Binding-site contacts:
Ligand atom C23 contacts residue MET447 of chain 1.A at 3.4 Å (hydrophobic).
Ligand atom C27 contacts residue MET447 of chain 1.A at 3.3 Å (hydrophobic).
Ligand atom CL contacts residue PHE425 of chain 1.A at 3.6 Å.
Ligand atom C33 contacts residue ARG460 of chain 1.A at 3.5 Å.
Ligand atom C18 contacts residue HIS421 of chain 1.A at 3.8 Å.
Ligand atom C28 contacts residue MET447 of chain 1.A at 3.7 Å (hydrophobic).
Ligand atom C31 contacts residue ARG460 of chain 1.A at 3.7 Å.
Ligand atom C24 contacts residue LEU487 of chain 1.A at 3.9 Å (hydrophobic).
Ligand atom CL2 contacts residue PHE443 of chain 1.A at 3.3 Å.
Ligand atom C30 contacts residue ARG460 of chain 1.A at 3.6 Å.
Ligand atom C22 contacts residue MET447 of chain 1.A at 3.6 Å (hydrophobic).
Ligand atom C29 contacts residue 6AK1 of chain 1.S at 3.6 Å.
Ligand atom C08 contacts residue PHE451 of chain 1.A at 3.9 Å (hydrophobic).
Ligand atom C29 contacts residue VAL446 of chain 1.A at 3.9 Å (hydrophobic).
Ligand atom C03 contacts residue PHE425 of chain 1.A at 3.8 Å (hydrophobic).
Ligand atom C26 contacts residue MET447 of chain 1.A at 3.4 Å (hydrophobic).
Ligand atom N05 contacts residue ARG460 of chain 1.A at 3.5 Å.
Ligand atom C34 contacts residue ARG460 of chain 1.A at 3.8 Å.
Ligand atom C10 contacts residue PHE451 of chain 1.A at 3.9 Å (hydrophobic).
Ligand atom C16 contacts residue ALA424 of chain 1.A at 3.7 Å (hydrophobic).
Ligand atom CL contacts residue MET428 of chain 1.A at 3.2 Å.
Ligand atom C04 contacts residue PHE425 of chain 1.A at 3.5 Å (hydrophobic).
Ligand atom C24 contacts residue GLY468 of chain 1.A at 3.7 Å.
Ligand atom C25 contacts residue MET447 of chain 1.A at 3.3 Å (hydrophobic).
Ligand atom C09 contacts residue PHE451 of chain 1.A at 3.0 Å (hydrophobic).
Ligand atom N03 contacts residue ALA424 of chain 1.A at 3.8 Å.
Ligand atom C04 contacts residue PHE467 of chain 1.A at 3.8 Å (hydrophobic).
Ligand atom O01 contacts residue MET447 of chain 1.A at 3.8 Å.
Ligand atom O02 contacts residue ARG460 of chain 1.A at 2.9 Å (salt-bridge).
Ligand atom O04 contacts residue VAL455 of chain 1.A at 3.5 Å (h-bond).
Ligand atom C10 contacts residue LEU464 of chain 1.A at 3.7 Å (hydrophobic).
Ligand atom C39 contacts residue ARG460 of chain 1.A at 3.8 Å.
Ligand atom C25 contacts residue PHE467 of chain 1.A at 3.9 Å (hydrophobic).
Ligand atom C38 contacts residue ARG460 of chain 1.A at 3.9 Å.
Ligand atom C29 contacts residue PHE443 of chain 1.A at 3.5 Å (hydrophobic).
Ligand atom C36 contacts residue ARG460 of chain 1.A at 3.3 Å.
Ligand atom C37 contacts residue ASN457 of chain 1.A at 3.7 Å.
Ligand atom C18 contacts residue ALA424 of chain 1.A at 3.9 Å (hydrophobic).
Ligand atom C35 contacts residue ARG460 of chain 1.A at 3.5 Å.
Ligand atom CL contacts residue ALA424 of chain 1.A at 3.2 Å.

Sequence of chain 1.A:
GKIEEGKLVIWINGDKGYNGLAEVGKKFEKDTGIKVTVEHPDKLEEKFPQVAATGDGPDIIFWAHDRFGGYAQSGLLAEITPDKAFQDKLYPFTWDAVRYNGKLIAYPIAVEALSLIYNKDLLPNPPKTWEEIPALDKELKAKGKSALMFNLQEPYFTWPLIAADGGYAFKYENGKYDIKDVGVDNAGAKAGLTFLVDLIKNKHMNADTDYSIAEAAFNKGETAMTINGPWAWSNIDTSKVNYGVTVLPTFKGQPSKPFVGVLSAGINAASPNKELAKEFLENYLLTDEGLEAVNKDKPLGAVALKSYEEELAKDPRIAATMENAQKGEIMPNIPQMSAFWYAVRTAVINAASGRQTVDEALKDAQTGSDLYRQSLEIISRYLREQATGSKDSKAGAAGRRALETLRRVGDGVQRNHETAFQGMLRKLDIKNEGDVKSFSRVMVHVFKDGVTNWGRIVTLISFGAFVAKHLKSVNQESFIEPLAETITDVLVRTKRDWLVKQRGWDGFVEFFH

A small-molecule ligand and the protein it binds are described below.
Small molecule (SMILES): Cc1cc(OCCCc2c3n(c4c(-c5c(C)nn(C)c5C)c(Cl)ccc24)CCCN(c2cc(C(=O)O)cc4c2ccn4C)C3=O)cc(C)c1Cl